A small-molecule ligand and the protein it binds are described below.
Small molecule (SMILES): CC(=O)N[C@H]1[C@H](O[C@H]2[C@H](O)[C@@H](NC(C)=O)CO[C@@H]2CO)O[C@H](CO)[C@@H](O)[C@@H]1O

Sequence of chain 42.G:
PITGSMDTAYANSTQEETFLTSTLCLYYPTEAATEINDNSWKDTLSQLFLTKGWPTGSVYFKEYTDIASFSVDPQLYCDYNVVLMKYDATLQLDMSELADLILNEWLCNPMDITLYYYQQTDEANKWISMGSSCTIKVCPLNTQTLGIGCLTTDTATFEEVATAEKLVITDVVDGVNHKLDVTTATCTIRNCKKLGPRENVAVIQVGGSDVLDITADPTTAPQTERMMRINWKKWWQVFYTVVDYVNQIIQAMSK

Binding-site contacts:
Ligand atom C5 contacts residue ASN12 of chain 42.G at 4.1 Å.
Ligand atom C7 contacts residue ASN12 of chain 42.G at 3.9 Å.
Ligand atom C2 contacts residue ASN12 of chain 42.G at 3.3 Å.
Ligand atom O5 contacts residue ASN12 of chain 42.G at 2.7 Å (h-bond).
Ligand atom N2 contacts residue ASN12 of chain 42.G at 3.8 Å.
Ligand atom O7 contacts residue ASN12 of chain 42.G at 3.6 Å.
Ligand atom C1 contacts residue ASN12 of chain 42.G at 2.2 Å.